Binding-site contacts:
Ligand atom C3 contacts residue ASN218 of chain 1.A at 3.8 Å.
Ligand atom C7 contacts residue SER207 of chain 1.A at 4.4 Å.
Ligand atom C6 contacts residue THR221 of chain 1.A at 3.9 Å.
Ligand atom N2 contacts residue ASN218 of chain 1.A at 2.8 Å (h-bond).
Ligand atom C8 contacts residue SER207 of chain 1.A at 3.7 Å.
Ligand atom C5 contacts residue THR221 of chain 1.A at 3.6 Å.
Ligand atom C5 contacts residue ASN218 of chain 1.A at 3.6 Å.
Ligand atom C1 contacts residue ASN218 of chain 1.A at 1.4 Å.
Ligand atom C2 contacts residue ASN218 of chain 1.A at 2.4 Å.
Ligand atom O7 contacts residue ASN218 of chain 1.A at 3.3 Å (h-bond).
Ligand atom C8 contacts residue THR345 of chain 1.A at 3.9 Å.
Ligand atom C7 contacts residue ASN218 of chain 1.A at 3.3 Å.
Ligand atom C8 contacts residue GLU305 of chain 1.A at 3.2 Å.
Ligand atom C8 contacts residue PRO208 of chain 1.A at 4.3 Å (hydrophobic).
Ligand atom C1 contacts residue THR221 of chain 1.A at 3.9 Å.
Ligand atom O5 contacts residue ASN218 of chain 1.A at 2.4 Å (h-bond).
Ligand atom O5 contacts residue THR221 of chain 1.A at 3.4 Å.
Ligand atom O7 contacts residue ARG306 of chain 1.A at 4.3 Å.
Ligand atom C4 contacts residue ASN218 of chain 1.A at 4.2 Å.

The protein below binds the small molecule below.
Small molecule (SMILES): CC(=O)N[C@H]1[C@H](O[C@H]2[C@H](O)[C@@H](NC(C)=O)CO[C@@H]2CO)O[C@H](CO)[C@@H](O)[C@@H]1O

Sequence of chain 1.A:
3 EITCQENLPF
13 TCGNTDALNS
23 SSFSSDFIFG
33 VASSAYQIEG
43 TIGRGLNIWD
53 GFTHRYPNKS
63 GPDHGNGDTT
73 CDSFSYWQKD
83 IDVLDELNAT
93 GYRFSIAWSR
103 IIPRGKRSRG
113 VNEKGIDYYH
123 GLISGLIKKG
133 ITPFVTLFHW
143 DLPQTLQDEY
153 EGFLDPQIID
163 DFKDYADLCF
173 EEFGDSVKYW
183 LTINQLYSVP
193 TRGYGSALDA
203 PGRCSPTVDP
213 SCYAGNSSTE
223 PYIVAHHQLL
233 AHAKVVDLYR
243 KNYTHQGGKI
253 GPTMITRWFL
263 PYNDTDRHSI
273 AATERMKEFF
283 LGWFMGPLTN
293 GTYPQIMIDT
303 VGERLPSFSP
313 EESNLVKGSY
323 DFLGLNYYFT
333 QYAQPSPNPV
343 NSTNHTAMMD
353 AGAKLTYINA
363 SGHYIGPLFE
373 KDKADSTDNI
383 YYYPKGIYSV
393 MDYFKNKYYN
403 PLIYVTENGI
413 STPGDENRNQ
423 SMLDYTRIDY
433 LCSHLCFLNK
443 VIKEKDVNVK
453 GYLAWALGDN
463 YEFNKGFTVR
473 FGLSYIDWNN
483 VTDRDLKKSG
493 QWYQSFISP